This small molecule binds to this protein.
Small molecule (SMILES): CC1NC(CCNCCCC2=CC([Fe]C3C=CC=C3)C=C2)C(O)C1O

Sequence of chain 1.A:
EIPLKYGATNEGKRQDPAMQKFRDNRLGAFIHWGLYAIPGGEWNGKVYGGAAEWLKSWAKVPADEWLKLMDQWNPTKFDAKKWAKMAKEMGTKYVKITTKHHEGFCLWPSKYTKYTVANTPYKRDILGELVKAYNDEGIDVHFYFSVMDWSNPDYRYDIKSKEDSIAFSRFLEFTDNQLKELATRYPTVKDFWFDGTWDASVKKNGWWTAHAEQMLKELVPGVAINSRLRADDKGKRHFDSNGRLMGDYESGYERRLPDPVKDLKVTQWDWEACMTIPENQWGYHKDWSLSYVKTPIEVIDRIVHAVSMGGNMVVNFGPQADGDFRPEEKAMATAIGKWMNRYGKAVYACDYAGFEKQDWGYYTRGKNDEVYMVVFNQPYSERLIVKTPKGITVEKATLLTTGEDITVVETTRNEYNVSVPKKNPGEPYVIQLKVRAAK

Binding-site contacts:
Ligand atom CAB contacts residue TRP282 of chain 1.A at 3.6 Å (hydrophobic).
Ligand atom OAP contacts residue ASP195 of chain 1.A at 3.5 Å (salt-bridge).
Ligand atom CAE contacts residue GLU254 of chain 1.A at 3.7 Å.
Ligand atom CAO contacts residue GLU254 of chain 1.A at 3.9 Å.
Ligand atom CAD contacts residue HIS101 of chain 1.A at 4.1 Å.
Ligand atom OAQ contacts residue GLU53 of chain 1.A at 2.4 Å (salt-bridge).
Ligand atom CAP contacts residue SO41 of chain 1.F at 3.1 Å.
Ligand atom CAP contacts residue TRP198 of chain 1.A at 3.7 Å (hydrophobic).
Ligand atom NAA contacts residue ASP195 of chain 1.A at 2.7 Å (salt-bridge).
Ligand atom CAO contacts residue TRP282 of chain 1.A at 3.9 Å (hydrophobic).
Ligand atom CAC contacts residue HIS32 of chain 1.A at 3.5 Å.
Ligand atom CAG contacts residue TRP54 of chain 1.A at 3.4 Å (hydrophobic).
Ligand atom OAP contacts residue HIS32 of chain 1.A at 2.7 Å (h-bond).
Ligand atom NAH contacts residue SO41 of chain 1.F at 2.9 Å (h-bond).
Ligand atom CAO contacts residue ASP195 of chain 1.A at 3.9 Å.
Ligand atom CAC contacts residue HIS101 of chain 1.A at 3.9 Å.
Ligand atom NAA contacts residue GLU254 of chain 1.A at 3.1 Å (salt-bridge).
Ligand atom CAO contacts residue TRP193 of chain 1.A at 3.8 Å (hydrophobic).
Ligand atom CAQ contacts residue SO41 of chain 1.F at 3.3 Å.
Ligand atom CAB contacts residue ASP195 of chain 1.A at 3.7 Å.
Ligand atom CAN contacts residue TRP198 of chain 1.A at 3.9 Å (hydrophobic).
Ligand atom CAI contacts residue TRP198 of chain 1.A at 3.6 Å (hydrophobic).
Ligand atom OAQ contacts residue TRP282 of chain 1.A at 4.1 Å.
Ligand atom CAO contacts residue HIS32 of chain 1.A at 4.1 Å.
Ligand atom CAF contacts residue GLU254 of chain 1.A at 3.2 Å.
Ligand atom CAE contacts residue ASP195 of chain 1.A at 3.2 Å.
Ligand atom OAP contacts residue TYR144 of chain 1.A at 3.5 Å (h-bond).
Ligand atom OAQ contacts residue HIS101 of chain 1.A at 3.4 Å (h-bond).
Ligand atom CAF contacts residue SO41 of chain 1.F at 4.0 Å.
Ligand atom OAQ contacts residue TRP54 of chain 1.A at 3.3 Å (h-bond).
Ligand atom CAC contacts residue ASP195 of chain 1.A at 4.1 Å.
Ligand atom CAC contacts residue TRP282 of chain 1.A at 3.6 Å (hydrophobic).
Ligand atom CBK contacts residue TRP54 of chain 1.A at 3.7 Å (hydrophobic).
Ligand atom CAD contacts residue GLU53 of chain 1.A at 3.2 Å.
Ligand atom OAP contacts residue HIS101 of chain 1.A at 2.9 Å (h-bond).
Ligand atom CAG contacts residue SO41 of chain 1.F at 3.9 Å.
Ligand atom CAD contacts residue TRP282 of chain 1.A at 3.7 Å (hydrophobic).
Ligand atom CAC contacts residue GLU53 of chain 1.A at 3.9 Å.
Ligand atom NAH contacts residue TRP54 of chain 1.A at 4.1 Å.
Ligand atom CAB contacts residue GLU254 of chain 1.A at 3.2 Å.